Sequence of chain 1.A:
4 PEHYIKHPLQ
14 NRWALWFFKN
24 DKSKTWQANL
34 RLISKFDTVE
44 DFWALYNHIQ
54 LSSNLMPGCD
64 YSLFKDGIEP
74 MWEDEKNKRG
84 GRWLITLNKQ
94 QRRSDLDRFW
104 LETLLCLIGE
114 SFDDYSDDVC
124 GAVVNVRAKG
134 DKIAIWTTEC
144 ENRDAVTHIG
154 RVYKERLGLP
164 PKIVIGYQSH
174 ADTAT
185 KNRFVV

Binding-site contacts:
Ligand atom O10 contacts residue LYS135 of chain 1.A at 3.1 Å (salt-bridge).
Ligand atom C4 contacts residue TRP29 of chain 1.A at 3.4 Å (hydrophobic).
Ligand atom N4 contacts residue TRP29 of chain 1.A at 3.5 Å (h-bond).
Ligand atom N1 contacts residue TRP29 of chain 1.A at 3.5 Å.
Ligand atom O12 contacts residue ARG130 of chain 1.A at 2.8 Å (salt-bridge).
Ligand atom C5 contacts residue TRP29 of chain 1.A at 3.3 Å (hydrophobic).
Ligand atom C11 contacts residue TRP29 of chain 1.A at 3.8 Å (hydrophobic).
Ligand atom N3 contacts residue TRP29 of chain 1.A at 3.6 Å.
Ligand atom P3 contacts residue LYS135 of chain 1.A at 3.4 Å.
Ligand atom O6 contacts residue LYS135 of chain 1.A at 2.7 Å (salt-bridge).
Ligand atom P2 contacts residue LYS135 of chain 1.A at 3.9 Å.
Ligand atom C10 contacts residue TRP29 of chain 1.A at 3.5 Å (hydrophobic).
Ligand atom O8 contacts residue ARG130 of chain 1.A at 2.8 Å (salt-bridge).
Ligand atom C2 contacts residue TRP75 of chain 1.A at 3.9 Å (hydrophobic).
Ligand atom P3 contacts residue ARG130 of chain 1.A at 3.7 Å.
Ligand atom O14 contacts residue TRP29 of chain 1.A at 3.3 Å.
Ligand atom C3 contacts residue TRP29 of chain 1.A at 3.5 Å (hydrophobic).
Ligand atom C1 contacts residue TRP75 of chain 1.A at 3.9 Å (hydrophobic).
Ligand atom O17 contacts residue TRP75 of chain 1.A at 2.8 Å (h-bond).
Ligand atom N5 contacts residue TRP75 of chain 1.A at 3.6 Å.
Ligand atom C1 contacts residue TRP29 of chain 1.A at 3.6 Å (hydrophobic).
Ligand atom C4 contacts residue TRP75 of chain 1.A at 3.7 Å (hydrophobic).
Ligand atom N5 contacts residue TRP29 of chain 1.A at 3.4 Å.
Ligand atom C11 contacts residue TRP75 of chain 1.A at 3.8 Å (hydrophobic).
Ligand atom C5 contacts residue TRP75 of chain 1.A at 3.5 Å (hydrophobic).
Ligand atom N3 contacts residue TRP75 of chain 1.A at 3.9 Å.
Ligand atom O17 contacts residue TRP29 of chain 1.A at 3.5 Å.
Ligand atom N1 contacts residue GLU76 of chain 1.A at 2.8 Å (salt-bridge).
Ligand atom O9 contacts residue ARG130 of chain 1.A at 3.5 Å (salt-bridge).
Ligand atom N1 contacts residue TRP75 of chain 1.A at 3.5 Å.
Ligand atom C5 contacts residue GLU76 of chain 1.A at 3.8 Å.
Ligand atom N4 contacts residue TRP75 of chain 1.A at 3.9 Å.
Ligand atom N2 contacts residue GLU76 of chain 1.A at 2.4 Å (salt-bridge).
Ligand atom C1 contacts residue GLU76 of chain 1.A at 3.2 Å.
Ligand atom O3 contacts residue LYS132 of chain 1.A at 3.8 Å.
Ligand atom C2 contacts residue TRP29 of chain 1.A at 3.4 Å (hydrophobic).
Ligand atom O17 contacts residue MET74 of chain 1.A at 3.1 Å.
Ligand atom O17 contacts residue GLU76 of chain 1.A at 3.8 Å.
Ligand atom O9 contacts residue LYS135 of chain 1.A at 2.7 Å (salt-bridge).
Ligand atom C3 contacts residue TRP75 of chain 1.A at 3.7 Å (hydrophobic).

A protein and the small-molecule ligand that binds it are described below.
Small molecule (SMILES): C[n+]1cn([C@@H]2O[C@H](COP(=O)(O)OP(=O)(O)OP(=O)(O)OP(=O)(O)O)[C@@H](O)[C@H]2O)c2nc(N)[nH]c(=O)c21